Sequence of chain 1.A:
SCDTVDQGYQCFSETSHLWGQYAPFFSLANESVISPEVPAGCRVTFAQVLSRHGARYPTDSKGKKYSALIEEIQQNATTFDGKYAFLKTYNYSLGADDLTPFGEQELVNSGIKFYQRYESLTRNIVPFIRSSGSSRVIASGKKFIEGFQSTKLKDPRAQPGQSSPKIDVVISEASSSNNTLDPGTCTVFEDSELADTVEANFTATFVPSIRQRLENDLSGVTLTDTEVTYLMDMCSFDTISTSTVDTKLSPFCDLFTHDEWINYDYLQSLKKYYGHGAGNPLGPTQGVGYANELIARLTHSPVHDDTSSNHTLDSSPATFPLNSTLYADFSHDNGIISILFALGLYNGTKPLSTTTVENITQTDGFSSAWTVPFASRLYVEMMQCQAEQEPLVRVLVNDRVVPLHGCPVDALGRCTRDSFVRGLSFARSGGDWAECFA

Binding-site contacts:
Ligand atom C8 contacts residue NAG1 of chain 1.F at 3.6 Å.
Ligand atom C5 contacts residue THR313 of chain 1.A at 4.1 Å.
Ligand atom O7 contacts residue HIS317 of chain 1.A at 2.9 Å (h-bond).
Ligand atom C7 contacts residue ASN184 of chain 1.A at 3.2 Å.
Ligand atom O6 contacts residue THR313 of chain 1.A at 2.9 Å (h-bond).
Ligand atom C2 contacts residue ASN184 of chain 1.A at 2.5 Å.
Ligand atom C2 contacts residue SER315 of chain 1.A at 4.3 Å.
Ligand atom C4 contacts residue ASN184 of chain 1.A at 4.1 Å.
Ligand atom C5 contacts residue ASN184 of chain 1.A at 3.6 Å.
Ligand atom C6 contacts residue ASP312 of chain 1.A at 4.2 Å.
Ligand atom C8 contacts residue ASN316 of chain 1.A at 3.9 Å.
Ligand atom C7 contacts residue NAG1 of chain 1.F at 3.9 Å.
Ligand atom C7 contacts residue HIS317 of chain 1.A at 3.9 Å.
Ligand atom C1 contacts residue ASN184 of chain 1.A at 1.4 Å.
Ligand atom O7 contacts residue ASN184 of chain 1.A at 3.2 Å (h-bond).
Ligand atom C7 contacts residue ASN316 of chain 1.A at 4.3 Å.
Ligand atom C2 contacts residue HIS317 of chain 1.A at 4.1 Å.
Ligand atom O7 contacts residue ASN316 of chain 1.A at 3.5 Å.
Ligand atom C8 contacts residue ASN184 of chain 1.A at 4.5 Å.
Ligand atom O6 contacts residue TRP439 of chain 1.A at 3.3 Å (h-bond).
Ligand atom C8 contacts residue HIS317 of chain 1.A at 4.3 Å.
Ligand atom C1 contacts residue NAG1 of chain 1.F at 4.5 Å.
Ligand atom O4 contacts residue ASP312 of chain 1.A at 4.4 Å.
Ligand atom O5 contacts residue ASN184 of chain 1.A at 2.3 Å (h-bond).
Ligand atom O3 contacts residue HIS317 of chain 1.A at 4.1 Å.
Ligand atom C7 contacts residue SER315 of chain 1.A at 4.3 Å.
Ligand atom O5 contacts residue THR313 of chain 1.A at 3.4 Å (h-bond).
Ligand atom C1 contacts residue SER315 of chain 1.A at 4.0 Å.
Ligand atom O7 contacts residue SER315 of chain 1.A at 3.4 Å (h-bond).
Ligand atom N2 contacts residue NAG1 of chain 1.F at 3.9 Å.
Ligand atom O6 contacts residue ASP312 of chain 1.A at 2.8 Å (salt-bridge).
Ligand atom C6 contacts residue TRP439 of chain 1.A at 3.9 Å (hydrophobic).
Ligand atom C6 contacts residue THR313 of chain 1.A at 3.7 Å.
Ligand atom N2 contacts residue HIS317 of chain 1.A at 4.4 Å.
Ligand atom C8 contacts residue THR318 of chain 1.A at 4.3 Å.
Ligand atom C3 contacts residue ASN184 of chain 1.A at 3.8 Å.
Ligand atom N2 contacts residue ASN184 of chain 1.A at 2.9 Å (h-bond).
Ligand atom O5 contacts residue SER315 of chain 1.A at 4.2 Å.

The protein below binds the small molecule below.
Small molecule (SMILES): CC(=O)N[C@@H]1[C@@H](O)[C@H](O)[C@@H](CO)O[C@H]1O